A small-molecule ligand and the protein it binds are described below.
Small molecule (SMILES): [H]/N=C(\N)c1ccc(C[C@H](O)C(=O)O)cc1

Binding-site contacts:
Ligand atom N1 contacts residue SER189 of chain 1.C at 3.3 Å (h-bond).
Ligand atom C2 contacts residue SER194 of chain 1.C at 1.4 Å.
Ligand atom O2 contacts residue CYS190 of chain 1.C at 3.1 Å (h-bond).
Ligand atom O2 contacts residue GLN191 of chain 1.C at 3.5 Å.
Ligand atom C2 contacts residue GLY192 of chain 1.C at 4.0 Å.
Ligand atom N1 contacts residue CYS218 of chain 1.C at 3.6 Å.
Ligand atom C2 contacts residue HIS44 of chain 1.C at 3.7 Å.
Ligand atom C1 contacts residue HIS44 of chain 1.C at 3.7 Å.
Ligand atom C1 contacts residue GLN191 of chain 1.C at 3.6 Å.
Ligand atom O2 contacts residue SER194 of chain 1.C at 2.4 Å (h-bond).
Ligand atom C3' contacts residue CYS190 of chain 1.C at 3.9 Å (hydrophobic).
Ligand atom C5' contacts residue SER189 of chain 1.C at 3.9 Å.
Ligand atom C1' contacts residue SER194 of chain 1.C at 3.3 Å.
Ligand atom C3 contacts residue GLN191 of chain 1.C at 3.9 Å.
Ligand atom O1 contacts residue GLY192 of chain 1.C at 2.9 Å (h-bond).
Ligand atom O2 contacts residue GLY192 of chain 1.C at 2.9 Å (h-bond).
Ligand atom O2 contacts residue ASP193 of chain 1.C at 3.3 Å (salt-bridge).
Ligand atom C contacts residue ASP188 of chain 1.C at 3.4 Å.
Ligand atom C3' contacts residue GLN191 of chain 1.C at 4.0 Å.
Ligand atom OXT contacts residue HIS44 of chain 1.C at 3.0 Å (h-bond).
Ligand atom C5' contacts residue VAL212 of chain 1.C at 3.5 Å (hydrophobic).
Ligand atom C6' contacts residue SER194 of chain 1.C at 3.2 Å.
Ligand atom OXT contacts residue SER194 of chain 1.C at 2.9 Å (h-bond).
Ligand atom C2' contacts residue CYS190 of chain 1.C at 3.9 Å (hydrophobic).
Ligand atom C1 contacts residue SER194 of chain 1.C at 2.5 Å.
Ligand atom C2' contacts residue GLN191 of chain 1.C at 3.8 Å.
Ligand atom C contacts residue GLY217 of chain 1.C at 3.9 Å.
Ligand atom N2 contacts residue SER189 of chain 1.C at 2.9 Å (h-bond).
Ligand atom C6' contacts residue SER213 of chain 1.C at 4.0 Å.
Ligand atom C1' contacts residue CYS190 of chain 1.C at 4.0 Å (hydrophobic).
Ligand atom O1 contacts residue SER194 of chain 1.C at 3.5 Å (h-bond).
Ligand atom C3 contacts residue SER194 of chain 1.C at 2.4 Å.
Ligand atom N1 contacts residue ASP188 of chain 1.C at 2.6 Å (salt-bridge).
Ligand atom N2 contacts residue ASP188 of chain 1.C at 3.1 Å (salt-bridge).
Ligand atom N2 contacts residue GLY225 of chain 1.C at 3.5 Å.
Ligand atom C contacts residue SER189 of chain 1.C at 3.4 Å.
Ligand atom C1 contacts residue GLY192 of chain 1.C at 4.0 Å.
Ligand atom N1 contacts residue GLY217 of chain 1.C at 2.7 Å (h-bond).
Ligand atom C6' contacts residue VAL212 of chain 1.C at 3.5 Å (hydrophobic).
Ligand atom O1 contacts residue GLN191 of chain 1.C at 2.9 Å (h-bond).

Sequence of chain 1.C:
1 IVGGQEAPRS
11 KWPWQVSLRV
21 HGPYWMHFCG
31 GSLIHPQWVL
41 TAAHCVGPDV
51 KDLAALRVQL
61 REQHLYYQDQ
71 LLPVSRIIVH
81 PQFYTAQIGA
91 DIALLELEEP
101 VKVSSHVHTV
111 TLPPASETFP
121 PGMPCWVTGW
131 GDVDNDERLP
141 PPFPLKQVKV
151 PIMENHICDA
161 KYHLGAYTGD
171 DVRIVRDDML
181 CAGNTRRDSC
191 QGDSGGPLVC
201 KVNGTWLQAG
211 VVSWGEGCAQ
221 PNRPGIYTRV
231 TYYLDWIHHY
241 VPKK